Sequence of chain 1.D:
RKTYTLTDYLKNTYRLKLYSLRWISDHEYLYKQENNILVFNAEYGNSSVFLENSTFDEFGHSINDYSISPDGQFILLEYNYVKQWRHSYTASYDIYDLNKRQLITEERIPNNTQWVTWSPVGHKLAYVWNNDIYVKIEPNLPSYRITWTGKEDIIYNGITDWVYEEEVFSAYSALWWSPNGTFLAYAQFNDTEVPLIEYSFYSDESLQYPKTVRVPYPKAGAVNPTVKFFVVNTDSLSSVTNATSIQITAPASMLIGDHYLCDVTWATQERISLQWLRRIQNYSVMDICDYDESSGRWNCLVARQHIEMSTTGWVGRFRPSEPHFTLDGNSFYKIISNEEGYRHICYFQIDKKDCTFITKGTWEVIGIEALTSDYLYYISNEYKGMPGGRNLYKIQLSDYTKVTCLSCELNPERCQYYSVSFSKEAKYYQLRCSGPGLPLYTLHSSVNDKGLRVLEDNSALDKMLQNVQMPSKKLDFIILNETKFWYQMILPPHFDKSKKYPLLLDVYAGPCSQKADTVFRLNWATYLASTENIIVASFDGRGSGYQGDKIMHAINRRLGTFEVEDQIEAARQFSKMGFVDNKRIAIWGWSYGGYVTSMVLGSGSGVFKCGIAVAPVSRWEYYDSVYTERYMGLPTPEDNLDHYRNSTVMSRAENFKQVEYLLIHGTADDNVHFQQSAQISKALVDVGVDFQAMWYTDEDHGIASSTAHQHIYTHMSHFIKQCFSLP

Binding-site contacts:
Ligand atom O5 contacts residue ASN117 of chain 1.D at 2.1 Å (h-bond).
Ligand atom C3 contacts residue ASN117 of chain 1.D at 4.0 Å.
Ligand atom C2 contacts residue ASN117 of chain 1.D at 2.8 Å.
Ligand atom C4 contacts residue ASN117 of chain 1.D at 4.3 Å.
Ligand atom C8 contacts residue ASN117 of chain 1.D at 4.5 Å.
Ligand atom C1 contacts residue ASN117 of chain 1.D at 1.5 Å.
Ligand atom C7 contacts residue ILE115 of chain 1.D at 3.8 Å (hydrophobic).
Ligand atom O7 contacts residue ARG114 of chain 1.D at 3.8 Å.
Ligand atom O7 contacts residue ILE115 of chain 1.D at 3.7 Å.
Ligand atom C8 contacts residue PRO116 of chain 1.D at 3.8 Å (hydrophobic).
Ligand atom O6 contacts residue ASN117 of chain 1.D at 4.4 Å.
Ligand atom O7 contacts residue ASN117 of chain 1.D at 3.9 Å.
Ligand atom N2 contacts residue ASN117 of chain 1.D at 3.4 Å (h-bond).
Ligand atom C7 contacts residue ARG114 of chain 1.D at 4.3 Å.
Ligand atom C6 contacts residue ASN117 of chain 1.D at 4.4 Å.
Ligand atom C8 contacts residue ARG114 of chain 1.D at 3.5 Å.
Ligand atom C5 contacts residue ASN117 of chain 1.D at 3.4 Å.
Ligand atom C7 contacts residue ASN117 of chain 1.D at 3.9 Å.
Ligand atom C8 contacts residue ILE115 of chain 1.D at 3.1 Å (hydrophobic).

This protein binds this small molecule.
Small molecule (SMILES): CC(=O)N[C@@H]1[C@@H](O)[C@H](O)[C@@H](CO)O[C@H]1O